Sequence of chain 1.A:
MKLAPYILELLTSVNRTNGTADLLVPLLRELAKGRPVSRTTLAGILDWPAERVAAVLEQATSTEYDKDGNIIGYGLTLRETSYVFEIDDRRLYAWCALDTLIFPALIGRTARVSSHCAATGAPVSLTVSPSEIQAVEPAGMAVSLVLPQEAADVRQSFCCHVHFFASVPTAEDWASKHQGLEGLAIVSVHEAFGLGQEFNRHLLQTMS

This small molecule binds to this protein.
Small molecule (SMILES): CC[Sn](Cl)(CC)CC

Binding-site contacts:
Ligand atom C5 contacts residue GLY75 of chain 1.A at 4.0 Å.
Ligand atom C2 contacts residue PHE158 of chain 1.A at 4.0 Å (hydrophobic).
Ligand atom SN1 contacts residue ASP99 of chain 1.A at 2.5 Å.
Ligand atom C6 contacts residue TRP95 of chain 1.A at 4.3 Å (hydrophobic).
Ligand atom C3 contacts residue PHE103 of chain 1.A at 4.2 Å (hydrophobic).
Ligand atom C1 contacts residue CYS96 of chain 1.A at 4.5 Å (hydrophobic).
Ligand atom C3 contacts residue LEU24 of chain 1.A at 4.3 Å (hydrophobic).
Ligand atom C3 contacts residue ASP99 of chain 1.A at 3.4 Å.
Ligand atom C4 contacts residue ASP99 of chain 1.A at 3.6 Å.
Ligand atom C1 contacts residue LEU10 of chain 1.A at 4.1 Å (hydrophobic).
Ligand atom C1 contacts residue ILE102 of chain 1.A at 4.0 Å (hydrophobic).
Ligand atom C6 contacts residue ASP99 of chain 1.A at 4.4 Å.
Ligand atom C5 contacts residue CYS159 of chain 1.A at 4.1 Å (hydrophobic).
Ligand atom C4 contacts residue PHE199 of chain 1.A at 3.5 Å (hydrophobic).
Ligand atom C1 contacts residue LEU98 of chain 1.A at 3.8 Å (hydrophobic).
Ligand atom C2 contacts residue LEU10 of chain 1.A at 3.8 Å (hydrophobic).
Ligand atom C1 contacts residue ASP99 of chain 1.A at 3.6 Å.
Ligand atom C4 contacts residue PHE103 of chain 1.A at 4.4 Å (hydrophobic).
Ligand atom C6 contacts residue VAL154 of chain 1.A at 4.4 Å (hydrophobic).
Ligand atom C6 contacts residue TYR74 of chain 1.A at 3.4 Å (hydrophobic).
Ligand atom C3 contacts residue PHE199 of chain 1.A at 4.5 Å (hydrophobic).
Ligand atom C5 contacts residue VAL154 of chain 1.A at 4.1 Å (hydrophobic).
Ligand atom C6 contacts residue GLY75 of chain 1.A at 3.6 Å.
Ligand atom C5 contacts residue ASP99 of chain 1.A at 3.5 Å.
Ligand atom C1 contacts residue PHE158 of chain 1.A at 3.7 Å (hydrophobic).
Ligand atom C2 contacts residue VAL154 of chain 1.A at 4.3 Å (hydrophobic).
Ligand atom C5 contacts residue TRP95 of chain 1.A at 4.2 Å (hydrophobic).
Ligand atom C2 contacts residue ASP99 of chain 1.A at 3.7 Å.
Ligand atom C4 contacts residue ILE102 of chain 1.A at 3.7 Å (hydrophobic).